This protein binds this small molecule.
Small molecule (SMILES): CC[C@H](C)[C@H](NC(=O)[C@H](COP(=O)(O)O)NC(=O)CN)C(=O)N1C=CC[C@H]1C(=O)NCC(=O)N[C@@H](CCCN=C(N)N)C(=O)N[C@@H](C)C(=O)N[C@H](C=O)CO

Binding-site contacts:
Ligand atom O contacts residue ASN231 of chain 1.A at 2.9 Å (h-bond).
Ligand atom C contacts residue ASN55 of chain 1.A at 3.6 Å.
Ligand atom P contacts residue ARG134 of chain 1.A at 3.8 Å.
Ligand atom CA contacts residue ASN47 of chain 1.A at 3.4 Å.
Ligand atom CA contacts residue ASN231 of chain 1.A at 3.8 Å.
Ligand atom C contacts residue ASN180 of chain 1.A at 3.7 Å.
Ligand atom CA contacts residue ASN55 of chain 1.A at 3.5 Å.
Ligand atom C contacts residue VAL51 of chain 1.A at 3.7 Å (hydrophobic).
Ligand atom O3P contacts residue TYR135 of chain 1.A at 2.5 Å (h-bond).
Ligand atom N contacts residue LEU179 of chain 1.A at 3.5 Å.
Ligand atom O contacts residue ASN55 of chain 1.A at 3.0 Å (h-bond).
Ligand atom NH1 contacts residue ASN55 of chain 1.A at 3.0 Å (h-bond).
Ligand atom OG contacts residue GLU19 of chain 1.A at 2.5 Å (salt-bridge).
Ligand atom N contacts residue GLU19 of chain 1.A at 2.8 Å (salt-bridge).
Ligand atom CB contacts residue GLU19 of chain 1.A at 3.2 Å.
Ligand atom CA contacts residue ASN180 of chain 1.A at 3.4 Å.
Ligand atom CA contacts residue GLU19 of chain 1.A at 3.6 Å.
Ligand atom CA contacts residue GLU19 of chain 1.A at 3.7 Å.
Ligand atom NE contacts residue LYS54 of chain 1.A at 3.5 Å (salt-bridge).
Ligand atom O2P contacts residue ARG134 of chain 1.A at 2.8 Å (salt-bridge).
Ligand atom CG1 contacts residue GLY176 of chain 1.A at 3.8 Å.
Ligand atom O1P contacts residue ARG61 of chain 1.A at 2.9 Å (salt-bridge).
Ligand atom C contacts residue GLU19 of chain 1.A at 3.6 Å.
Ligand atom P contacts residue ARG61 of chain 1.A at 3.7 Å.
Ligand atom P contacts residue TYR135 of chain 1.A at 3.8 Å.
Ligand atom O contacts residue VAL183 of chain 1.A at 3.6 Å.
Ligand atom O3P contacts residue ARG134 of chain 1.A at 2.8 Å (salt-bridge).
Ligand atom CG1 contacts residue LEU179 of chain 1.A at 3.7 Å (hydrophobic).
Ligand atom O contacts residue VAL51 of chain 1.A at 3.6 Å.
Ligand atom N contacts residue ASN180 of chain 1.A at 2.9 Å (h-bond).
Ligand atom O2P contacts residue ARG61 of chain 1.A at 2.9 Å (salt-bridge).
Ligand atom CB contacts residue ASN180 of chain 1.A at 3.2 Å.
Ligand atom NH2 contacts residue GLY58 of chain 1.A at 3.6 Å.
Ligand atom N contacts residue VAL51 of chain 1.A at 3.8 Å.
Ligand atom O contacts residue LYS54 of chain 1.A at 3.5 Å.
Ligand atom O contacts residue VAL51 of chain 1.A at 3.6 Å.
Ligand atom C contacts residue ASN47 of chain 1.A at 3.6 Å.
Ligand atom CB contacts residue ASN47 of chain 1.A at 3.6 Å.
Ligand atom N contacts residue ASN231 of chain 1.A at 2.7 Å (h-bond).
Ligand atom CG2 contacts residue UHW1 of chain 1.E at 3.4 Å.

Sequence of chain 1.A:
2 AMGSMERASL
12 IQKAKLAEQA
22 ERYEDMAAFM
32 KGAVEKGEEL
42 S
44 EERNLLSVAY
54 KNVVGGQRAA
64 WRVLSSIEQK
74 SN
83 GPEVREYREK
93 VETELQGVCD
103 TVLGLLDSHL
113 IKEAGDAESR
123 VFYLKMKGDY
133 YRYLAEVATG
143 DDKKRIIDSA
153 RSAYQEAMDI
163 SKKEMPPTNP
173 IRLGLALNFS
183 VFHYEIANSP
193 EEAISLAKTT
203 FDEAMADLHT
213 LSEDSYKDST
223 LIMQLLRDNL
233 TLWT